The small molecule below binds the protein below.
Small molecule (SMILES): CC(=O)N[C@@H]1[C@@H](O)[C@H](O)[C@@H](CO)O[C@H]1O

Binding-site contacts:
Ligand atom C8 contacts residue ARG89 of chain 36.C at 3.3 Å.
Ligand atom O5 contacts residue ASN67 of chain 36.C at 2.4 Å (h-bond).
Ligand atom C2 contacts residue ASN67 of chain 36.C at 2.5 Å.
Ligand atom C7 contacts residue MET118 of chain 36.C at 4.0 Å (hydrophobic).
Ligand atom C7 contacts residue SER300 of chain 38.E at 3.4 Å.
Ligand atom O7 contacts residue SER300 of chain 38.E at 4.3 Å.
Ligand atom N2 contacts residue SER300 of chain 38.E at 3.9 Å.
Ligand atom N2 contacts residue MET118 of chain 36.C at 3.6 Å.
Ligand atom C7 contacts residue PHE90 of chain 36.C at 4.2 Å (hydrophobic).
Ligand atom O7 contacts residue ASN67 of chain 36.C at 3.3 Å (h-bond).
Ligand atom C8 contacts residue MET118 of chain 36.C at 3.8 Å (hydrophobic).
Ligand atom C5 contacts residue ASN67 of chain 36.C at 3.7 Å.
Ligand atom C8 contacts residue ASN67 of chain 36.C at 4.4 Å.
Ligand atom C3 contacts residue ASN67 of chain 36.C at 3.8 Å.
Ligand atom C4 contacts residue ASN67 of chain 36.C at 4.2 Å.
Ligand atom C7 contacts residue ASN67 of chain 36.C at 3.3 Å.
Ligand atom O7 contacts residue PHE90 of chain 36.C at 4.4 Å.
Ligand atom C1 contacts residue ASN67 of chain 36.C at 1.4 Å.
Ligand atom N2 contacts residue ASN67 of chain 36.C at 2.9 Å (h-bond).
Ligand atom C8 contacts residue SER300 of chain 38.E at 1.9 Å.
Ligand atom C2 contacts residue MET118 of chain 36.C at 4.5 Å (hydrophobic).
Ligand atom C8 contacts residue PHE90 of chain 36.C at 3.7 Å (hydrophobic).
Ligand atom C1 contacts residue MET118 of chain 36.C at 4.1 Å (hydrophobic).

Sequence of chain 36.C:
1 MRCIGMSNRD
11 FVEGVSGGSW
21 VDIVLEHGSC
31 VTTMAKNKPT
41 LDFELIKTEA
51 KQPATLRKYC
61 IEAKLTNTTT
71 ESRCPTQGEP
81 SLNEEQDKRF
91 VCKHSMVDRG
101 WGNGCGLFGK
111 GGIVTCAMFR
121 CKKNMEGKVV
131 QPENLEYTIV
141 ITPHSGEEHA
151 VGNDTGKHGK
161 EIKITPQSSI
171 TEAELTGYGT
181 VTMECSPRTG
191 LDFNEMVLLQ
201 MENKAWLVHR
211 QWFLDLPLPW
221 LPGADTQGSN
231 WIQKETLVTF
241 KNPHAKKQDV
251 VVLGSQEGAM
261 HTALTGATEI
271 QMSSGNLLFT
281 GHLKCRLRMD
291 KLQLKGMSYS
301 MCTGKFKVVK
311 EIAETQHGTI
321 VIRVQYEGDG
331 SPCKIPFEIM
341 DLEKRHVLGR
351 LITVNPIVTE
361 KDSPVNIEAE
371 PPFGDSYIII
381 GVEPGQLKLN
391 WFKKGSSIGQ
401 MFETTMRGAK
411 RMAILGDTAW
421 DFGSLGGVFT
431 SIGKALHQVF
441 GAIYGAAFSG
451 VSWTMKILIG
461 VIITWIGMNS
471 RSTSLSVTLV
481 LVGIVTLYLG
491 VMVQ

Sequence of chain 38.E:
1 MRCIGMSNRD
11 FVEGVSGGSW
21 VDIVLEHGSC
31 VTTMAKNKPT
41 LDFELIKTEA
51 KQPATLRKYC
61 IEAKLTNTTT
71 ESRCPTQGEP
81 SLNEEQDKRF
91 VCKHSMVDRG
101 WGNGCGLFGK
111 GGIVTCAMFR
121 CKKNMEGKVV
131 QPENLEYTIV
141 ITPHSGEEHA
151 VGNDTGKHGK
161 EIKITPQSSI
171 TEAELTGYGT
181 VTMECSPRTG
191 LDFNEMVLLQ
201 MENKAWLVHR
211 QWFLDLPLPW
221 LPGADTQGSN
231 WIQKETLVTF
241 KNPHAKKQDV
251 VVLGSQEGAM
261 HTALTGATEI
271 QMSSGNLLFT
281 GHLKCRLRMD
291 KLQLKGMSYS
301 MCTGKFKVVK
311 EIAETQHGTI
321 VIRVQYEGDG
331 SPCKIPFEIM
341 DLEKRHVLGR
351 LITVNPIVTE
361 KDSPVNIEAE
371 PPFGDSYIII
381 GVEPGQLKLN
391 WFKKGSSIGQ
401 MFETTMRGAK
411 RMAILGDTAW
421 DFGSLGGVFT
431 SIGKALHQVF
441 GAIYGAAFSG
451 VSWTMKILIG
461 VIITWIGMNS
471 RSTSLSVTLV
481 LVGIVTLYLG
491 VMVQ